Binding-site contacts:
Ligand atom N contacts residue THR51 of chain 1.C at 3.0 Å (h-bond).
Ligand atom CD contacts residue SER38 of chain 1.C at 3.8 Å.
Ligand atom CA contacts residue THR51 of chain 1.C at 3.2 Å.
Ligand atom CZ contacts residue ASP55 of chain 1.D at 3.6 Å.
Ligand atom NH2 contacts residue ASP55 of chain 1.B at 3.5 Å.
Ligand atom O contacts residue GLY54 of chain 1.B at 3.6 Å.
Ligand atom N contacts residue ASP56 of chain 1.B at 2.9 Å (salt-bridge).
Ligand atom CA contacts residue ASP41 of chain 1.C at 3.6 Å.
Ligand atom O contacts residue THR57 of chain 1.B at 3.4 Å (h-bond).
Ligand atom OXT contacts residue GLY54 of chain 1.B at 3.2 Å.
Ligand atom OXT contacts residue ALA53 of chain 1.C at 2.9 Å (h-bond).
Ligand atom O contacts residue ASP55 of chain 1.B at 2.7 Å (salt-bridge).
Ligand atom NH2 contacts residue ASP55 of chain 1.D at 2.8 Å (salt-bridge).
Ligand atom C contacts residue ASP55 of chain 1.B at 3.4 Å.
Ligand atom N contacts residue THR57 of chain 1.B at 3.1 Å (h-bond).
Ligand atom OXT contacts residue ASP55 of chain 1.B at 3.3 Å (salt-bridge).
Ligand atom CB contacts residue ALA37 of chain 1.C at 3.5 Å (hydrophobic).
Ligand atom C contacts residue THR51 of chain 1.C at 3.6 Å.
Ligand atom OXT contacts residue HIS34 of chain 1.C at 3.2 Å.
Ligand atom CB contacts residue ASP41 of chain 1.C at 3.5 Å.
Ligand atom C contacts residue ALA53 of chain 1.C at 3.7 Å (hydrophobic).
Ligand atom CB contacts residue THR51 of chain 1.C at 3.9 Å.
Ligand atom CB contacts residue HIS34 of chain 1.C at 3.8 Å.
Ligand atom N contacts residue ASP41 of chain 1.C at 2.8 Å (salt-bridge).
Ligand atom C contacts residue HIS34 of chain 1.C at 3.9 Å.
Ligand atom C contacts residue GLY54 of chain 1.B at 3.8 Å.
Ligand atom NH1 contacts residue ASP55 of chain 1.D at 2.9 Å (salt-bridge).
Ligand atom CD contacts residue HIS34 of chain 1.C at 3.6 Å.
Ligand atom NH1 contacts residue PRO30 of chain 1.D at 3.6 Å.
Ligand atom NH1 contacts residue GLY31 of chain 1.D at 3.6 Å.
Ligand atom CZ contacts residue ASP55 of chain 1.B at 3.7 Å.
Ligand atom NH2 contacts residue GLY31 of chain 1.D at 3.7 Å.
Ligand atom N contacts residue ARG27 of chain 1.B at 3.5 Å (salt-bridge).
Ligand atom OXT contacts residue ILE52 of chain 1.C at 3.6 Å.
Ligand atom O contacts residue ASP56 of chain 1.B at 3.1 Å (salt-bridge).
Ligand atom NH2 contacts residue HIS34 of chain 1.C at 2.9 Å (h-bond).
Ligand atom NH1 contacts residue ASP55 of chain 1.B at 3.5 Å (salt-bridge).
Ligand atom CG contacts residue HIS34 of chain 1.C at 3.6 Å.
Ligand atom CG contacts residue ASP41 of chain 1.C at 3.8 Å.
Ligand atom CA contacts residue ALA53 of chain 1.C at 3.9 Å (hydrophobic).

The protein below binds the small molecule below.
Small molecule (SMILES): NC(=[NH2+])NCCC[C@H](N)C(=O)O

Sequence of chain 1.D:
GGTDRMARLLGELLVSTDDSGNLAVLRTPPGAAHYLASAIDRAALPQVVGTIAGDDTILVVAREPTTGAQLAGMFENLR

Sequence of chain 1.C:
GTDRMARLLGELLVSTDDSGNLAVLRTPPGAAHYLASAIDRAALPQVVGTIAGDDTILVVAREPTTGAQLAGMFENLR

Sequence of chain 1.B:
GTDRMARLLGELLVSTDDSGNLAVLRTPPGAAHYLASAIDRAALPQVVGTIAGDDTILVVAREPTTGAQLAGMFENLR